Sequence of chain 6.C:
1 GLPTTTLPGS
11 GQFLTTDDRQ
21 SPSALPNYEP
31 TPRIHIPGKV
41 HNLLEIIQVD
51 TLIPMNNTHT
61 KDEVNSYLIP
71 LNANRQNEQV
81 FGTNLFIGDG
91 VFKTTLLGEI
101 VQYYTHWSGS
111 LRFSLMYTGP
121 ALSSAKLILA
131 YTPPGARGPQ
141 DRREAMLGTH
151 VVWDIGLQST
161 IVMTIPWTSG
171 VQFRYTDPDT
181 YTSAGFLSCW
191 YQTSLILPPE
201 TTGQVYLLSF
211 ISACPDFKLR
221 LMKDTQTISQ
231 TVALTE

Sequence of chain 7.C:
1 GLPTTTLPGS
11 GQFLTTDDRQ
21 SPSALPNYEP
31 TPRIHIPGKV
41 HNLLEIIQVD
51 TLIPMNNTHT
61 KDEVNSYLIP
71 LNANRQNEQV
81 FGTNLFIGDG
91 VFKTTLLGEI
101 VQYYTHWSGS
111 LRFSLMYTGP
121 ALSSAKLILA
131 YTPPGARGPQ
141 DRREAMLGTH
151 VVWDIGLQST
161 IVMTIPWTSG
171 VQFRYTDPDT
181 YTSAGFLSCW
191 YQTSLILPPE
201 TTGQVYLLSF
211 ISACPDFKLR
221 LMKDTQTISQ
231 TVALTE

Sequence of chain 6.A:
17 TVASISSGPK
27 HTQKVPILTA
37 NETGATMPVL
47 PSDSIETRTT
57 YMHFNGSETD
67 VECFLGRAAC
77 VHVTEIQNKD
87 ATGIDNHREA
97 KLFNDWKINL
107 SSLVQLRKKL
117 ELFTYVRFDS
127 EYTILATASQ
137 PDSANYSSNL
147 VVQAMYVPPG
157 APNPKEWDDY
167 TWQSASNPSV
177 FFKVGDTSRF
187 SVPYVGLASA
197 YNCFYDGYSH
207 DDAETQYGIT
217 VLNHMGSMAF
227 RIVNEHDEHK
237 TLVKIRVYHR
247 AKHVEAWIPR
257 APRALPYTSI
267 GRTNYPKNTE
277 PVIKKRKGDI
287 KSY

Binding-site contacts:
Ligand atom C5A contacts residue ALA150 of chain 6.A at 3.9 Å (hydrophobic).
Ligand atom C1C contacts residue TYR128 of chain 6.A at 3.7 Å (hydrophobic).
Ligand atom C5A contacts residue PHE186 of chain 6.A at 3.4 Å (hydrophobic).
Ligand atom C4B contacts residue MET224 of chain 6.A at 3.8 Å (hydrophobic).
Ligand atom O1B contacts residue ILE104 of chain 6.A at 3.8 Å.
Ligand atom C1B contacts residue VAL188 of chain 6.A at 3.9 Å (hydrophobic).
Ligand atom C31 contacts residue TYR197 of chain 6.A at 3.9 Å (hydrophobic).
Ligand atom C4B contacts residue PHE186 of chain 6.A at 3.4 Å (hydrophobic).
Ligand atom O1A contacts residue PHE186 of chain 6.A at 2.8 Å.
Ligand atom C4B contacts residue TYR152 of chain 6.A at 3.8 Å (hydrophobic).
Ligand atom N3A contacts residue PHE186 of chain 6.A at 3.9 Å.
Ligand atom N3A contacts residue ALA24 of chain 6.C at 3.6 Å.
Ligand atom C2C contacts residue TYR197 of chain 6.A at 3.8 Å (hydrophobic).
Ligand atom CL1 contacts residue ILE104 of chain 6.A at 3.5 Å.
Ligand atom C2A contacts residue MET224 of chain 6.A at 3.4 Å (hydrophobic).
Ligand atom C5A contacts residue VAL176 of chain 6.A at 3.2 Å (hydrophobic).
Ligand atom C1C contacts residue LEU106 of chain 6.A at 3.5 Å (hydrophobic).
Ligand atom O1 contacts residue MET221 of chain 6.A at 3.2 Å (h-bond).
Ligand atom C5C contacts residue VAL188 of chain 6.A at 3.9 Å (hydrophobic).
Ligand atom C4C contacts residue VAL188 of chain 6.A at 3.9 Å (hydrophobic).
Ligand atom C5C contacts residue VAL191 of chain 6.A at 3.9 Å (hydrophobic).
Ligand atom C4A contacts residue PRO174 of chain 6.A at 3.3 Å (hydrophobic).
Ligand atom N2 contacts residue ASN219 of chain 6.A at 3.6 Å.
Ligand atom C5B contacts residue MET224 of chain 6.A at 3.5 Å (hydrophobic).
Ligand atom C6B contacts residue TYR128 of chain 6.A at 3.8 Å (hydrophobic).
Ligand atom C3C contacts residue TYR128 of chain 6.A at 3.4 Å (hydrophobic).
Ligand atom C5A contacts residue MET224 of chain 6.A at 3.5 Å (hydrophobic).
Ligand atom C2B contacts residue VAL188 of chain 6.A at 3.7 Å (hydrophobic).
Ligand atom C4 contacts residue LEU106 of chain 6.A at 3.6 Å (hydrophobic).
Ligand atom C5C contacts residue TYR152 of chain 6.A at 3.9 Å (hydrophobic).
Ligand atom CL1 contacts residue TYR128 of chain 6.A at 3.3 Å.
Ligand atom C2C contacts residue TYR128 of chain 6.A at 3.8 Å (hydrophobic).
Ligand atom C4C contacts residue VAL191 of chain 6.A at 3.5 Å (hydrophobic).
Ligand atom N3A contacts residue PRO174 of chain 6.A at 3.7 Å.
Ligand atom C5 contacts residue LEU106 of chain 6.A at 3.7 Å (hydrophobic).
Ligand atom C5B contacts residue PHE186 of chain 6.A at 3.5 Å (hydrophobic).
Ligand atom C2B contacts residue TYR152 of chain 6.A at 3.8 Å (hydrophobic).
Ligand atom O1A contacts residue MET224 of chain 6.A at 2.8 Å.
Ligand atom C2A contacts residue PHE186 of chain 6.A at 3.2 Å (hydrophobic).
Ligand atom C3B contacts residue TYR152 of chain 6.A at 3.7 Å (hydrophobic).

This protein binds this small molecule.
Small molecule (SMILES): Cc1cc(CCCCCOc2ccc(C3=NCCO3)cc2Cl)on1